Sequence of chain 6.A:
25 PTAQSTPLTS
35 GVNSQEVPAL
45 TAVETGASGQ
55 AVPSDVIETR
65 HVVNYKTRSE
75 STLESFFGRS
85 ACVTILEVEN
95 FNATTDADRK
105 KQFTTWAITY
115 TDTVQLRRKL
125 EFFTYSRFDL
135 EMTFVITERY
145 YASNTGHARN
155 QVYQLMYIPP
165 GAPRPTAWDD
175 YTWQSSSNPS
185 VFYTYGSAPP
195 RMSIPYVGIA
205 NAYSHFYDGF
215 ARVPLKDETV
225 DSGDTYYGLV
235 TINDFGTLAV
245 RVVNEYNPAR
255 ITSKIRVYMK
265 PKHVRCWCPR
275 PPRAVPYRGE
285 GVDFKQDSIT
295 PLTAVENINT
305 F

Binding-site contacts:
Ligand atom O4 contacts residue TYR250 of chain 6.A at 3.4 Å.
Ligand atom O4 contacts residue PRO252 of chain 6.A at 3.8 Å.
Ligand atom C11 contacts residue ARG143 of chain 7.A at 4.0 Å.
Ligand atom O1B contacts residue ASN148 of chain 7.A at 4.3 Å.
Ligand atom C11 contacts residue TYR145 of chain 7.A at 3.7 Å (hydrophobic).
Ligand atom O4 contacts residue TYR145 of chain 7.A at 4.2 Å.
Ligand atom C7 contacts residue TYR145 of chain 7.A at 3.8 Å (hydrophobic).
Ligand atom O1A contacts residue SER147 of chain 7.A at 2.8 Å (h-bond).
Ligand atom C5 contacts residue TYR145 of chain 7.A at 3.3 Å (hydrophobic).
Ligand atom O1B contacts residue ALA146 of chain 7.A at 3.2 Å.
Ligand atom N5 contacts residue TYR145 of chain 7.A at 2.6 Å (h-bond).
Ligand atom O4 contacts residue ASN251 of chain 6.A at 4.2 Å.
Ligand atom C1 contacts residue ALA146 of chain 7.A at 3.9 Å (hydrophobic).
Ligand atom C10 contacts residue TYR250 of chain 6.A at 3.5 Å (hydrophobic).
Ligand atom C4 contacts residue PRO252 of chain 6.A at 3.8 Å (hydrophobic).
Ligand atom C10 contacts residue TYR145 of chain 7.A at 3.6 Å (hydrophobic).
Ligand atom O10 contacts residue TYR250 of chain 6.A at 2.7 Å (h-bond).
Ligand atom O1A contacts residue ALA146 of chain 7.A at 4.2 Å.
Ligand atom C9 contacts residue TYR145 of chain 7.A at 4.2 Å (hydrophobic).
Ligand atom N5 contacts residue TYR250 of chain 6.A at 4.4 Å.
Ligand atom C3 contacts residue PRO252 of chain 6.A at 3.9 Å (hydrophobic).
Ligand atom C1 contacts residue SER147 of chain 7.A at 3.6 Å.
Ligand atom O8 contacts residue ALA146 of chain 7.A at 3.3 Å.
Ligand atom C6 contacts residue TYR145 of chain 7.A at 3.4 Å (hydrophobic).
Ligand atom O1B contacts residue SER147 of chain 7.A at 3.1 Å (h-bond).
Ligand atom C11 contacts residue TYR250 of chain 6.A at 3.7 Å (hydrophobic).
Ligand atom C6 contacts residue ALA146 of chain 7.A at 4.2 Å (hydrophobic).
Ligand atom O1A contacts residue PRO252 of chain 6.A at 3.3 Å.
Ligand atom C4 contacts residue TYR145 of chain 7.A at 3.6 Å (hydrophobic).
Ligand atom C1 contacts residue PRO252 of chain 6.A at 4.1 Å (hydrophobic).
Ligand atom C8 contacts residue ALA146 of chain 7.A at 4.4 Å (hydrophobic).

This small molecule binds to this protein.
Small molecule (SMILES): CC(=O)N[C@H]1[C@H]([C@H](O)[C@H](O)CO)O[C@@](O)(C(=O)O)C[C@@H]1O

Sequence of chain 7.A:
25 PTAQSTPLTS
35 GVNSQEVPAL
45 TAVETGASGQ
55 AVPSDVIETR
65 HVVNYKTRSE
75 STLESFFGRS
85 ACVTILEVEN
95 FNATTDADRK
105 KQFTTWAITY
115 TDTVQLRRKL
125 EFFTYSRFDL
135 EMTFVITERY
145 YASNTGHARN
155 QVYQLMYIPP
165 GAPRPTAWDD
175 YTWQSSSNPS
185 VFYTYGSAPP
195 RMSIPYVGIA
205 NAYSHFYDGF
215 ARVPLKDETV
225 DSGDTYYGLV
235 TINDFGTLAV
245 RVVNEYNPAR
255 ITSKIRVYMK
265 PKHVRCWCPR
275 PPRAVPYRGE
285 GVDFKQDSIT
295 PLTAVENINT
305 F